Binding-site contacts:
Ligand atom CAD contacts residue TRP1303 of chain 1.A at 3.3 Å (hydrophobic).
Ligand atom OAW contacts residue THR1298 of chain 1.A at 3.3 Å (h-bond).
Ligand atom CAC contacts residue LEU1307 of chain 1.A at 4.1 Å (hydrophobic).
Ligand atom CAM contacts residue THR1298 of chain 1.A at 3.5 Å.
Ligand atom CAY contacts residue THR1298 of chain 1.A at 3.6 Å.
Ligand atom CAD contacts residue ALA1300 of chain 1.A at 4.4 Å (hydrophobic).
Ligand atom CAR contacts residue ALA1300 of chain 1.A at 4.2 Å (hydrophobic).
Ligand atom CAV contacts residue PHE1297 of chain 1.A at 4.2 Å (hydrophobic).
Ligand atom CBC contacts residue THR1298 of chain 1.A at 4.2 Å.
Ligand atom CAQ contacts residue TRP1303 of chain 1.A at 4.3 Å (hydrophobic).
Ligand atom CAV contacts residue THR1298 of chain 1.A at 4.0 Å.
Ligand atom CBB contacts residue TRP1303 of chain 1.A at 4.0 Å (hydrophobic).
Ligand atom CAE contacts residue TRP1303 of chain 1.A at 3.0 Å (hydrophobic).
Ligand atom CBD contacts residue TRP1303 of chain 1.A at 4.3 Å (hydrophobic).
Ligand atom CBI contacts residue TRP1303 of chain 1.A at 4.5 Å (hydrophobic).

Sequence of chain 1.A:
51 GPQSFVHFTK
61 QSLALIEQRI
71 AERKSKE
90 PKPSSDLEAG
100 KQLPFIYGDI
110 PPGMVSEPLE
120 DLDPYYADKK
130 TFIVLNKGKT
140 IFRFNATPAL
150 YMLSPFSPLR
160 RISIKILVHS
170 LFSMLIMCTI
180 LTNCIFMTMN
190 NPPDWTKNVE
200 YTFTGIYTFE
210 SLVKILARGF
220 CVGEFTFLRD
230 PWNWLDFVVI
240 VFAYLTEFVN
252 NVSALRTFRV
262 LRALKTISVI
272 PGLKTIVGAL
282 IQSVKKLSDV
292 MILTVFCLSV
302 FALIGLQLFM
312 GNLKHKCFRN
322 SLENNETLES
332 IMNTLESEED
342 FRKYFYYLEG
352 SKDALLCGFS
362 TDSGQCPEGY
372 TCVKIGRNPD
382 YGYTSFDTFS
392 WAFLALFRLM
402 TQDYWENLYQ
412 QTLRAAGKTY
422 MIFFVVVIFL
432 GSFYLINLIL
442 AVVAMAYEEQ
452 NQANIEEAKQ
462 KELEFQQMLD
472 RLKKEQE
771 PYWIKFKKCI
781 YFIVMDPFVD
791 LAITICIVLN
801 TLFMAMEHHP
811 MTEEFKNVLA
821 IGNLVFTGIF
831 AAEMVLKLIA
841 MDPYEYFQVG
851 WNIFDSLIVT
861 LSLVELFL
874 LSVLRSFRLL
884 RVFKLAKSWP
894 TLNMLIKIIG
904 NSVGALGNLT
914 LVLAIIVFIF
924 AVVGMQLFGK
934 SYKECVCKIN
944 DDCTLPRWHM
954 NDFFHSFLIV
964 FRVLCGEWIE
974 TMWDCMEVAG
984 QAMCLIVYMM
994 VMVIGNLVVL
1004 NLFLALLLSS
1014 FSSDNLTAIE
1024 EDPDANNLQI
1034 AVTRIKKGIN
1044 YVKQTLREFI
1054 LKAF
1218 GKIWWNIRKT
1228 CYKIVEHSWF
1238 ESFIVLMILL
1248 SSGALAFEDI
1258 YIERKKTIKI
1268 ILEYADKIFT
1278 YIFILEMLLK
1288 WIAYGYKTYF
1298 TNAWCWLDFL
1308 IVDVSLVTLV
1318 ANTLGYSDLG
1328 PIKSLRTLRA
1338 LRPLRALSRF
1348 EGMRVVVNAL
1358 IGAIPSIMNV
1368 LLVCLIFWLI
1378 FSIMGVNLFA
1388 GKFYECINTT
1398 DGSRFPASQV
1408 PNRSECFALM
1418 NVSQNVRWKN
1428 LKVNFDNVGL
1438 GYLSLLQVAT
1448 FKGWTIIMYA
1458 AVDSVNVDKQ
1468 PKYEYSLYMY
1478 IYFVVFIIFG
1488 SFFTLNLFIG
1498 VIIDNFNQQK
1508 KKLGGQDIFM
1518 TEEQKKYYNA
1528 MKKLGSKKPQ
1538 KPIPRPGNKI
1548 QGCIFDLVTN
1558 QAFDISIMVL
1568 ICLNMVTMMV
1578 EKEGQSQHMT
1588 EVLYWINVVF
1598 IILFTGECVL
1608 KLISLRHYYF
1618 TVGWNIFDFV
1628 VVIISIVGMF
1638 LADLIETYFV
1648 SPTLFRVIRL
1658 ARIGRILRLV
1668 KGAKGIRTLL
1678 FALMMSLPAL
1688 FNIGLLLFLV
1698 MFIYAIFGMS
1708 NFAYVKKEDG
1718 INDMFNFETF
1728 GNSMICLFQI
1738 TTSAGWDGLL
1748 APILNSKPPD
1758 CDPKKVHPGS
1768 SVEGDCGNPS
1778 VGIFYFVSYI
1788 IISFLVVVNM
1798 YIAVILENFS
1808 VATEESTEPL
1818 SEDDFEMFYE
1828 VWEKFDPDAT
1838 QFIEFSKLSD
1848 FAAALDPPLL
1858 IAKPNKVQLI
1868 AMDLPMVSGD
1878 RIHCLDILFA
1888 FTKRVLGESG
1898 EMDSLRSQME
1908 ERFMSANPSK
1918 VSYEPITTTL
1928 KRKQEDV

The small molecule below binds the protein below.
Small molecule (SMILES): CC(C)CCC[C@@H](C)[C@H]1CC[C@H]2[C@@H]3CC=C4C[C@@H](OC(=O)CCC(=O)O)CC[C@]4(C)[C@H]3CC[C@]12C